Sequence of chain 1.C:
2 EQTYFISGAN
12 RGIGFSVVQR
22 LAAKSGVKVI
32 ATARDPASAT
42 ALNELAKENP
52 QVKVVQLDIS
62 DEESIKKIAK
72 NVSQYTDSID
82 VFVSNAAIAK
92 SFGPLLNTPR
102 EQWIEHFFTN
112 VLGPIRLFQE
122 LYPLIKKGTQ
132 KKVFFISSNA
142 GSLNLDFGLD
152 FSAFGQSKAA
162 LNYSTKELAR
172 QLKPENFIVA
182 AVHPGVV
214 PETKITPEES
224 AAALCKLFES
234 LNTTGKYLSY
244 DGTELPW

Binding-site contacts:
Ligand atom CAI contacts residue PHE93 of chain 1.C at 4.2 Å (hydrophobic).
Ligand atom CAK contacts residue PHE93 of chain 1.C at 3.7 Å (hydrophobic).
Ligand atom CAK contacts residue PHE152 of chain 1.C at 3.7 Å (hydrophobic).
Ligand atom CAJ contacts residue PHE93 of chain 1.C at 3.7 Å (hydrophobic).
Ligand atom OAD contacts residue LEU150 of chain 1.C at 4.2 Å.
Ligand atom CAH contacts residue ALA90 of chain 1.C at 3.9 Å (hydrophobic).
Ligand atom CAJ contacts residue PHE152 of chain 1.C at 3.7 Å (hydrophobic).
Ligand atom OAD contacts residue PHE152 of chain 1.C at 3.0 Å.
Ligand atom CAH contacts residue NDP1 of chain 1.I at 4.5 Å.
Ligand atom CAH contacts residue PHE93 of chain 1.C at 4.1 Å (hydrophobic).
Ligand atom CAG contacts residue PHE93 of chain 1.C at 3.7 Å (hydrophobic).
Ligand atom OAD contacts residue PHE93 of chain 1.C at 3.9 Å.
Ligand atom OAB contacts residue PHE93 of chain 1.C at 3.8 Å.
Ligand atom CAF contacts residue NDP1 of chain 1.I at 4.0 Å.
Ligand atom OAA contacts residue NDP1 of chain 1.I at 3.5 Å (h-bond).
Ligand atom OAC contacts residue NDP1 of chain 1.I at 4.0 Å.
Ligand atom OAC contacts residue ALA90 of chain 1.C at 3.7 Å.
Ligand atom OAC contacts residue PHE93 of chain 1.C at 4.3 Å.
Ligand atom OAC contacts residue PHE155 of chain 1.C at 3.1 Å.
Ligand atom OAA contacts residue ALA90 of chain 1.C at 4.1 Å.
Ligand atom CAF contacts residue PHE155 of chain 1.C at 4.4 Å (hydrophobic).
Ligand atom CAE contacts residue PHE93 of chain 1.C at 4.0 Å (hydrophobic).

This protein binds this small molecule.
Small molecule (SMILES): O=C1C=C2C(=CCO[C@@H]2O)O1